The small molecule below binds the protein below.
Small molecule (SMILES): O=P([O-])([O-])OC1[C@@H](O)[C@H](O)C(O)[C@H](O)[C@@H]1O

Sequence of chain 5.B:
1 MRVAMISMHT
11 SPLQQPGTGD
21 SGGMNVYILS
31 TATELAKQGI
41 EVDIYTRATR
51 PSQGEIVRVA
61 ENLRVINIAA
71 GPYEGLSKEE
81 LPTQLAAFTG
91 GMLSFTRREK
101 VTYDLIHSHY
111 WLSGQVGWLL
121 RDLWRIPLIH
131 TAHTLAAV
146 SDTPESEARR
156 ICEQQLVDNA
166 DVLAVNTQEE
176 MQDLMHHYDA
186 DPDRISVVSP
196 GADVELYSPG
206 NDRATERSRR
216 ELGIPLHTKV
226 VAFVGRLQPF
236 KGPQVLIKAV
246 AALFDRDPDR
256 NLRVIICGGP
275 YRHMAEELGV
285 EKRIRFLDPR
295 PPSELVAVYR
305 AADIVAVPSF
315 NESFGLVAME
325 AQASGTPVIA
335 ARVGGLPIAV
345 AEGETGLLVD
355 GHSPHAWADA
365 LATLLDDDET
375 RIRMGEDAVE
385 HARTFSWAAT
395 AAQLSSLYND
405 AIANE

Binding-site contacts:
Ligand atom O7 contacts residue THR134 of chain 5.B at 3.0 Å (h-bond).
Ligand atom O4 contacts residue ASP20 of chain 5.B at 3.3 Å (salt-bridge).
Ligand atom O8 contacts residue TYR110 of chain 5.B at 2.7 Å (h-bond).
Ligand atom C3 contacts residue UDP1 of chain 5.F at 3.7 Å.
Ligand atom O9 contacts residue LYS78 of chain 5.B at 3.7 Å.
Ligand atom O8 contacts residue ARG154 of chain 5.B at 3.9 Å.
Ligand atom O1 contacts residue THR134 of chain 5.B at 3.0 Å (h-bond).
Ligand atom O6 contacts residue LYS78 of chain 5.B at 3.5 Å (salt-bridge).
Ligand atom C1 contacts residue ARG231 of chain 5.B at 3.8 Å.
Ligand atom O5 contacts residue MET24 of chain 5.B at 3.8 Å.
Ligand atom C3 contacts residue ARG231 of chain 5.B at 3.5 Å.
Ligand atom C5 contacts residue ASP20 of chain 5.B at 3.1 Å.
Ligand atom O7 contacts residue ARG154 of chain 5.B at 3.2 Å (salt-bridge).
Ligand atom O3 contacts residue ARG231 of chain 5.B at 4.1 Å.
Ligand atom O4 contacts residue SER21 of chain 5.B at 4.0 Å.
Ligand atom C4 contacts residue ASN25 of chain 5.B at 4.1 Å.
Ligand atom O4 contacts residue ASN25 of chain 5.B at 2.7 Å (h-bond).
Ligand atom O5 contacts residue ASP20 of chain 5.B at 2.7 Å (salt-bridge).
Ligand atom O2 contacts residue THR134 of chain 5.B at 3.5 Å (h-bond).
Ligand atom O2 contacts residue HIS133 of chain 5.B at 3.9 Å.
Ligand atom O3 contacts residue GLY22 of chain 5.B at 4.1 Å.
Ligand atom P1 contacts residue TYR110 of chain 5.B at 3.9 Å.
Ligand atom C4 contacts residue MET24 of chain 5.B at 3.6 Å (hydrophobic).
Ligand atom O3 contacts residue MET24 of chain 5.B at 3.1 Å (h-bond).
Ligand atom C6 contacts residue HIS9 of chain 5.B at 3.9 Å.
Ligand atom O3 contacts residue UDP1 of chain 5.F at 3.1 Å (h-bond).
Ligand atom C4 contacts residue ASP20 of chain 5.B at 3.8 Å.
Ligand atom P1 contacts residue LYS78 of chain 5.B at 3.6 Å.
Ligand atom O5 contacts residue THR10 of chain 5.B at 3.5 Å.
Ligand atom O4 contacts residue GLY22 of chain 5.B at 3.2 Å (h-bond).
Ligand atom P1 contacts residue THR134 of chain 5.B at 3.6 Å.
Ligand atom O8 contacts residue LYS78 of chain 5.B at 2.5 Å (salt-bridge).
Ligand atom O1 contacts residue TYR110 of chain 5.B at 3.9 Å.
Ligand atom O4 contacts residue MET24 of chain 5.B at 3.6 Å.
Ligand atom O9 contacts residue PHE235 of chain 5.B at 3.9 Å.
Ligand atom C2 contacts residue ARG231 of chain 5.B at 3.7 Å.
Ligand atom O6 contacts residue HIS9 of chain 5.B at 3.7 Å.
Ligand atom O3 contacts residue GLY23 of chain 5.B at 3.5 Å (h-bond).
Ligand atom C5 contacts residue HIS9 of chain 5.B at 3.9 Å.
Ligand atom O5 contacts residue HIS9 of chain 5.B at 2.7 Å (h-bond).